Sequence of chain 1.IE:
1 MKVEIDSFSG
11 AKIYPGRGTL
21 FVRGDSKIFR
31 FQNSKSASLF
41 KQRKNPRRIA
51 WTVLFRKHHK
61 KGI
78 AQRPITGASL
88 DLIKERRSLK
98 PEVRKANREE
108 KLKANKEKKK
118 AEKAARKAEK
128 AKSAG

A small-molecule ligand and the protein it binds are described below.
Small molecule (SMILES): CN[C@@H]1[C@@H](O)[C@@H](O[C@@H]2[C@@H](O)[C@H](O[C@H]3O[C@H]([C@@H](C)O)[C@@H](O)[C@H](O)[C@H]3N)[C@@H](N)C[C@H]2N)OC[C@]1(C)O

Binding-site contacts:
Ligand atom C71 contacts residue LYS61 of chain 1.IE at 3.5 Å.
Ligand atom C61 contacts residue LYS61 of chain 1.IE at 3.8 Å.
Ligand atom C41 contacts residue LYS61 of chain 1.IE at 4.2 Å.
Ligand atom O61 contacts residue LYS61 of chain 1.IE at 3.0 Å (salt-bridge).
Ligand atom C71 contacts residue PHE55 of chain 1.IE at 3.5 Å (hydrophobic).
Ligand atom O41 contacts residue HIS59 of chain 1.IE at 4.4 Å.
Ligand atom O41 contacts residue LYS61 of chain 1.IE at 4.3 Å.
Ligand atom C71 contacts residue ALA50 of chain 1.IE at 4.0 Å (hydrophobic).